Binding-site contacts:
Ligand atom C8 contacts residue TRP111 of chain 34.E at 3.3 Å (hydrophobic).
Ligand atom C3 contacts residue TRP111 of chain 34.E at 3.7 Å (hydrophobic).
Ligand atom N2 contacts residue ASN93 of chain 34.E at 2.5 Å (h-bond).
Ligand atom C6 contacts residue ASN93 of chain 34.E at 3.1 Å.
Ligand atom O5 contacts residue ASN93 of chain 34.E at 2.3 Å (h-bond).
Ligand atom O5 contacts residue TRP111 of chain 34.E at 4.3 Å.
Ligand atom C8 contacts residue GLU91 of chain 34.E at 3.8 Å.
Ligand atom O7 contacts residue TRP111 of chain 34.E at 3.6 Å.
Ligand atom O7 contacts residue ASN93 of chain 34.E at 3.9 Å.
Ligand atom C2 contacts residue TRP111 of chain 34.E at 4.1 Å (hydrophobic).
Ligand atom C7 contacts residue TRP111 of chain 34.E at 3.8 Å (hydrophobic).
Ligand atom C8 contacts residue GLY92 of chain 34.E at 3.6 Å.
Ligand atom O5 contacts residue ASN93 of chain 34.E at 4.1 Å.
Ligand atom C5 contacts residue ASN93 of chain 34.E at 4.0 Å.
Ligand atom C4 contacts residue ASN93 of chain 34.E at 3.6 Å.
Ligand atom N2 contacts residue TRP111 of chain 34.E at 3.5 Å.
Ligand atom C3 contacts residue ASN93 of chain 34.E at 3.1 Å.
Ligand atom C7 contacts residue ASN93 of chain 34.E at 3.5 Å.
Ligand atom O4 contacts residue TRP111 of chain 34.E at 3.4 Å.
Ligand atom C1 contacts residue ASN93 of chain 34.E at 1.4 Å.
Ligand atom C4 contacts residue TRP111 of chain 34.E at 4.0 Å (hydrophobic).
Ligand atom C5 contacts residue TRP111 of chain 34.E at 3.7 Å (hydrophobic).
Ligand atom O3 contacts residue ASN93 of chain 34.E at 4.0 Å.
Ligand atom N2 contacts residue GLY92 of chain 34.E at 4.2 Å.
Ligand atom C2 contacts residue ASN93 of chain 34.E at 1.8 Å.
Ligand atom C1 contacts residue TRP111 of chain 34.E at 3.9 Å (hydrophobic).
Ligand atom C6 contacts residue HIS42 of chain 34.E at 4.3 Å.
Ligand atom C7 contacts residue GLY92 of chain 34.E at 4.2 Å.
Ligand atom C5 contacts residue ASN93 of chain 34.E at 3.5 Å.
Ligand atom O3 contacts residue TRP111 of chain 34.E at 4.3 Å.

This small molecule binds to this protein.
Small molecule (SMILES): CC(=O)N[C@H]1[C@H](O[C@H]2[C@H](O)[C@@H](NC(C)=O)CO[C@@H]2CO[C@@H]2O[C@@H](C)[C@@H](O)[C@@H](O)[C@@H]2O)O[C@H](CO)[C@@H](O[C@@H]2O[C@H](CO)[C@@H](O)[C@H](O[C@H]3O[C@H](CO)[C@@H](O)[C@H](O)[C@@H]3O)[C@@H]2O)[C@@H]1O

Sequence of chain 34.E:
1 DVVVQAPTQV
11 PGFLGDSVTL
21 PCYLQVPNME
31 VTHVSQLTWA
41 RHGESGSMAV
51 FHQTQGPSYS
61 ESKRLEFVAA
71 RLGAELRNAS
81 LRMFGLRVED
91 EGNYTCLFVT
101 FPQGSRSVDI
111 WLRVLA